Sequence of chain 1.B:
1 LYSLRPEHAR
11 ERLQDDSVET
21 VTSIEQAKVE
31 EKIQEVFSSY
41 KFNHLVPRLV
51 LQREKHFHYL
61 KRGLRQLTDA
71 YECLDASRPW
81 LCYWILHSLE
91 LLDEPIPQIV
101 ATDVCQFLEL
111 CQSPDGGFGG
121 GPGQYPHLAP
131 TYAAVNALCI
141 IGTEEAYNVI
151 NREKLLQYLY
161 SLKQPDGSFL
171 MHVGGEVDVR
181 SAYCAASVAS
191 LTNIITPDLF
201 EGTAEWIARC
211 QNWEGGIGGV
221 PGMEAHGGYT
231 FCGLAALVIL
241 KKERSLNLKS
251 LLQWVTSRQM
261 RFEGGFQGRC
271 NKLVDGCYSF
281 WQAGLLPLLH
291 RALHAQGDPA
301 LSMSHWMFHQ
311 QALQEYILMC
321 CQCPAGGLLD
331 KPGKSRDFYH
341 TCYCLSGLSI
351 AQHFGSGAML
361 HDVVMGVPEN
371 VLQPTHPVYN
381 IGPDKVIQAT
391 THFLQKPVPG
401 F

Sequence of chain 1.A:
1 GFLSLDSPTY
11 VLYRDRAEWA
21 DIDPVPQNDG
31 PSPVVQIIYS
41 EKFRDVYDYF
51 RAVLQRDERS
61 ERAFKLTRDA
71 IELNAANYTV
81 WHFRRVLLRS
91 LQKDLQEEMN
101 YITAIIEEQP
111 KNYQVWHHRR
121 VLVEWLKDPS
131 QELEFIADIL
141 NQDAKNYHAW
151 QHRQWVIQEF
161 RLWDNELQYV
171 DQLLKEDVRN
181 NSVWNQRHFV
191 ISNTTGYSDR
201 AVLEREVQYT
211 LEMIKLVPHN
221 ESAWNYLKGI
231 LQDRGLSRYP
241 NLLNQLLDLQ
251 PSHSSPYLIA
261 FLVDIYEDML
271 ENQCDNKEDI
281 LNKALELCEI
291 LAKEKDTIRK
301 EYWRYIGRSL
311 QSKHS

A small-molecule ligand and the protein it binds are described below.
Small molecule (SMILES): COC(=O)N1CCC(CN([C@H]2Cc3cc(C#N)ccc3N(Cc3cncn3C)C2)S(=O)(=O)c2ccccn2)CC1

Binding-site contacts:
Ligand atom N65 contacts residue ASP275 of chain 1.B at 3.1 Å (salt-bridge).
Ligand atom C64 contacts residue ZN1 of chain 1.C at 3.2 Å.
Ligand atom C1 contacts residue ASP337 of chain 1.B at 3.6 Å.
Ligand atom C64 contacts residue HIS340 of chain 1.B at 3.5 Å.
Ligand atom C53 contacts residue TRP80 of chain 1.B at 3.7 Å (hydrophobic).
Ligand atom C18 contacts residue TYR339 of chain 1.B at 3.4 Å (hydrophobic).
Ligand atom N26 contacts residue FPP1 of chain 1.D at 3.1 Å.
Ligand atom C6 contacts residue TYR339 of chain 1.B at 3.2 Å (hydrophobic).
Ligand atom C27 contacts residue FPP1 of chain 1.D at 3.6 Å.
Ligand atom C64 contacts residue TYR339 of chain 1.B at 3.6 Å (hydrophobic).
Ligand atom C29 contacts residue FPP1 of chain 1.D at 3.4 Å.
Ligand atom C5 contacts residue TRP84 of chain 1.B at 3.5 Å (hydrophobic).
Ligand atom N26 contacts residue TYR339 of chain 1.B at 3.1 Å (h-bond).
Ligand atom N41 contacts residue TRP80 of chain 1.B at 3.7 Å.
Ligand atom C56 contacts residue HIS127 of chain 1.B at 3.5 Å.
Ligand atom C66 contacts residue ASP275 of chain 1.B at 3.2 Å.
Ligand atom C5 contacts residue TYR339 of chain 1.B at 3.2 Å (hydrophobic).
Ligand atom O24 contacts residue FPP1 of chain 1.D at 3.4 Å.
Ligand atom N19 contacts residue PHE338 of chain 1.B at 3.5 Å (h-bond).
Ligand atom C56 contacts residue TYR78 of chain 1.A at 3.6 Å (hydrophobic).
Ligand atom C30 contacts residue FPP1 of chain 1.D at 3.6 Å.
Ligand atom C13 contacts residue TYR339 of chain 1.B at 3.7 Å (hydrophobic).
Ligand atom C23 contacts residue FPP1 of chain 1.D at 3.5 Å.
Ligand atom O55 contacts residue SER77 of chain 1.B at 2.9 Å (h-bond).
Ligand atom C66 contacts residue ZN1 of chain 1.C at 3.1 Å.
Ligand atom N19 contacts residue TYR71 of chain 1.B at 3.3 Å.
Ligand atom N19 contacts residue TYR339 of chain 1.B at 3.4 Å (h-bond).
Ligand atom C28 contacts residue FPP1 of chain 1.D at 3.5 Å.
Ligand atom N65 contacts residue ZN1 of chain 1.C at 2.1 Å.
Ligand atom O25 contacts residue TYR339 of chain 1.B at 3.1 Å.
Ligand atom O55 contacts residue TRP80 of chain 1.B at 3.1 Å.
Ligand atom C18 contacts residue LEU74 of chain 1.B at 3.4 Å (hydrophobic).
Ligand atom C40 contacts residue TRP80 of chain 1.B at 3.1 Å (hydrophobic).
Ligand atom N19 contacts residue LEU74 of chain 1.B at 3.4 Å.
Ligand atom C42 contacts residue ARG180 of chain 1.B at 3.6 Å.
Ligand atom C56 contacts residue PRO130 of chain 1.B at 3.7 Å (hydrophobic).
Ligand atom N19 contacts residue ASP337 of chain 1.B at 3.7 Å.
Ligand atom N65 contacts residue HIS340 of chain 1.B at 3.3 Å (h-bond).
Ligand atom C53 contacts residue SER77 of chain 1.B at 3.6 Å.
Ligand atom C53 contacts residue ALA129 of chain 1.B at 3.7 Å (hydrophobic).